Binding-site contacts:
Ligand atom C3 contacts residue ASN123 of chain 1.O at 4.1 Å.
Ligand atom C1 contacts residue MG1 of chain 1.CA at 2.9 Å.
Ligand atom O6 contacts residue ASN123 of chain 1.O at 3.8 Å.
Ligand atom C1 contacts residue THR173 of chain 1.M at 4.0 Å.
Ligand atom O3 contacts residue MG1 of chain 1.CA at 3.8 Å.
Ligand atom O5 contacts residue HIS327 of chain 1.M at 4.0 Å.
Ligand atom O2 contacts residue MG1 of chain 1.CA at 2.2 Å.
Ligand atom C2 contacts residue KCX201 of chain 1.M at 3.4 Å.
Ligand atom O2 contacts residue ASP203 of chain 1.M at 4.1 Å.
Ligand atom O2 contacts residue GLU204 of chain 1.M at 3.2 Å (salt-bridge).
Ligand atom O2 contacts residue HIS294 of chain 1.M at 3.5 Å (h-bond).
Ligand atom O1A contacts residue THR173 of chain 1.M at 3.6 Å.
Ligand atom P contacts residue HIS298 of chain 1.M at 3.5 Å.
Ligand atom C1 contacts residue KCX201 of chain 1.M at 3.8 Å.
Ligand atom O1A contacts residue KCX201 of chain 1.M at 3.2 Å (h-bond).
Ligand atom O1A contacts residue ASP203 of chain 1.M at 2.9 Å (salt-bridge).
Ligand atom O1P contacts residue HIS298 of chain 1.M at 3.8 Å.
Ligand atom O3P contacts residue GLY329 of chain 1.M at 3.9 Å.
Ligand atom C1 contacts residue ASP203 of chain 1.M at 4.1 Å.
Ligand atom C6 contacts residue SER379 of chain 1.M at 3.6 Å.
Ligand atom O5 contacts residue SER379 of chain 1.M at 2.5 Å (h-bond).
Ligand atom C5 contacts residue SER379 of chain 1.M at 3.2 Å.
Ligand atom O1A contacts residue LYS175 of chain 1.M at 2.8 Å (salt-bridge).
Ligand atom O1 contacts residue LYS175 of chain 1.M at 2.7 Å (salt-bridge).
Ligand atom P contacts residue ARG295 of chain 1.M at 3.7 Å.
Ligand atom C5 contacts residue GLY380 of chain 1.M at 4.0 Å.
Ligand atom O3 contacts residue ASN123 of chain 1.O at 3.6 Å (h-bond).
Ligand atom C1 contacts residue LYS175 of chain 1.M at 3.1 Å.
Ligand atom O2 contacts residue KCX201 of chain 1.M at 2.6 Å (h-bond).
Ligand atom C4 contacts residue ASN123 of chain 1.O at 3.3 Å.
Ligand atom O2P contacts residue HIS298 of chain 1.M at 2.5 Å (h-bond).
Ligand atom O3P contacts residue HIS298 of chain 1.M at 4.0 Å.
Ligand atom O1P contacts residue ARG295 of chain 1.M at 3.0 Å (salt-bridge).
Ligand atom O4 contacts residue ASN123 of chain 1.O at 2.7 Å (h-bond).
Ligand atom O1 contacts residue MG1 of chain 1.CA at 4.0 Å.
Ligand atom C2 contacts residue MG1 of chain 1.CA at 3.0 Å.
Ligand atom O3P contacts residue ARG295 of chain 1.M at 3.1 Å (salt-bridge).
Ligand atom C3 contacts residue MG1 of chain 1.CA at 4.0 Å.
Ligand atom O1A contacts residue MG1 of chain 1.CA at 2.1 Å.
Ligand atom O2P contacts residue ARG295 of chain 1.M at 4.1 Å.

The small molecule below binds the protein below.
Small molecule (SMILES): O=C(O)[C@H](O)[C@@H](O)[C@H](O)[C@H](O)COP(=O)(O)O

Sequence of chain 1.O:
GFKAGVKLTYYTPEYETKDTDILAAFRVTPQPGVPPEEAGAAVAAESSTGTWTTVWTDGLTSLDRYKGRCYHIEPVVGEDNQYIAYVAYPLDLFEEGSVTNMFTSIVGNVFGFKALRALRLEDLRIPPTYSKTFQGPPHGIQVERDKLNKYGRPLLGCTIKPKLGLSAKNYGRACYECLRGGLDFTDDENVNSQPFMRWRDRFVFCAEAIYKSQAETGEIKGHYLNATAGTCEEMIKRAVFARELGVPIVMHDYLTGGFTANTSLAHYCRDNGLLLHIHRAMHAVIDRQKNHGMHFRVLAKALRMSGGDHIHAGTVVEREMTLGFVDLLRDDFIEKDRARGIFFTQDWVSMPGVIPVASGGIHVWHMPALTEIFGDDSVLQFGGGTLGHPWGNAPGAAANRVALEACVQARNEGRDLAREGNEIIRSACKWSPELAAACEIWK

Sequence of chain 1.M:
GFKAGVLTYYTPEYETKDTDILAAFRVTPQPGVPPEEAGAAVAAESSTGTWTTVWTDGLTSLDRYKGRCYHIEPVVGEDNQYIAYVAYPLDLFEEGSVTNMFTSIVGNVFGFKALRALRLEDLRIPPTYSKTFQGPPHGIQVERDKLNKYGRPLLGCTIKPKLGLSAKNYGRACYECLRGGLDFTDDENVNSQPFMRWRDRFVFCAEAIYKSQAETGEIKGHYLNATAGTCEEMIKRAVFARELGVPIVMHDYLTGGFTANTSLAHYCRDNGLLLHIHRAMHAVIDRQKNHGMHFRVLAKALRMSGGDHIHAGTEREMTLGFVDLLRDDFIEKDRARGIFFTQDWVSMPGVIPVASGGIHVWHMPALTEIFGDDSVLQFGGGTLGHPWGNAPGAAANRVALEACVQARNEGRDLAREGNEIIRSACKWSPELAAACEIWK